The small molecule below binds the protein below.
Small molecule (SMILES): O=C(O)[C@@H]1CCCN1

Binding-site contacts:
Ligand atom CG contacts residue 8AN3 of chain 1.IF at 4.1 Å.
Ligand atom O contacts residue PRO1 of chain 1.SKC at 3.3 Å.
Ligand atom O contacts residue 8AN3 of chain 1.IF at 2.4 Å (h-bond).
Ligand atom CA contacts residue 8AN3 of chain 1.IF at 2.3 Å.
Ligand atom CB contacts residue 8AN3 of chain 1.IF at 3.0 Å.
Ligand atom C contacts residue PRO1 of chain 1.SKC at 3.1 Å (hydrophobic).
Ligand atom C contacts residue 8AN3 of chain 1.IF at 1.3 Å.
Ligand atom N contacts residue PRO1 of chain 1.SKC at 1.3 Å.
Ligand atom N contacts residue 8AN3 of chain 1.IF at 3.6 Å (h-bond).
Ligand atom CG contacts residue PRO1 of chain 1.SKC at 3.7 Å (hydrophobic).
Ligand atom O contacts residue SPS1 of chain 1.CHB at 3.0 Å.
Ligand atom CA contacts residue PRO1 of chain 1.SKC at 2.4 Å (hydrophobic).
Ligand atom CD contacts residue PRO1 of chain 1.SKC at 2.6 Å (hydrophobic).
Ligand atom C contacts residue SPS1 of chain 1.CHB at 4.0 Å.
Ligand atom CB contacts residue PRO1 of chain 1.SKC at 3.6 Å (hydrophobic).